Binding-site contacts:
Ligand atom C8 contacts residue ASN6 of chain 1.C at 3.5 Å.
Ligand atom C2 contacts residue ASN6 of chain 1.C at 2.5 Å.
Ligand atom C5 contacts residue ASN6 of chain 1.C at 3.8 Å.
Ligand atom C7 contacts residue ASN6 of chain 1.C at 3.3 Å.
Ligand atom C1 contacts residue ASN6 of chain 1.C at 1.5 Å.
Ligand atom O5 contacts residue ASN6 of chain 1.C at 2.4 Å (h-bond).
Ligand atom C4 contacts residue ASN6 of chain 1.C at 4.3 Å.
Ligand atom C8 contacts residue SER7 of chain 1.C at 3.7 Å.
Ligand atom C3 contacts residue ASN6 of chain 1.C at 3.9 Å.
Ligand atom O7 contacts residue ASN6 of chain 1.C at 3.3 Å (h-bond).
Ligand atom N2 contacts residue ASN6 of chain 1.C at 2.9 Å (h-bond).

This protein binds this small molecule.
Small molecule (SMILES): CC(=O)N[C@@H]1[C@@H](O)[C@H](O)[C@@H](CO)O[C@H]1O

Sequence of chain 1.C:
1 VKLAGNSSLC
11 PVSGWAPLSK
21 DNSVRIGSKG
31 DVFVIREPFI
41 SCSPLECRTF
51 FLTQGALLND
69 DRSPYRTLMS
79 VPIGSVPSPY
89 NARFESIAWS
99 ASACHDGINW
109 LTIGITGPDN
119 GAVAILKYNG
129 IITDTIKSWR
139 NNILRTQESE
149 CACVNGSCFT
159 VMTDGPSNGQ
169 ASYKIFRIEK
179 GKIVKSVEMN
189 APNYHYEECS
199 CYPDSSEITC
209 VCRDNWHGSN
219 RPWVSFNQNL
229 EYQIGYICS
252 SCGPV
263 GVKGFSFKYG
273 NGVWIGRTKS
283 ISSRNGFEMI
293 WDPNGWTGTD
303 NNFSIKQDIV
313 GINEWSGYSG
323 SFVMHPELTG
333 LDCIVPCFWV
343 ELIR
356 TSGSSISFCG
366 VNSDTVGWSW